Sequence of chain 1.B:
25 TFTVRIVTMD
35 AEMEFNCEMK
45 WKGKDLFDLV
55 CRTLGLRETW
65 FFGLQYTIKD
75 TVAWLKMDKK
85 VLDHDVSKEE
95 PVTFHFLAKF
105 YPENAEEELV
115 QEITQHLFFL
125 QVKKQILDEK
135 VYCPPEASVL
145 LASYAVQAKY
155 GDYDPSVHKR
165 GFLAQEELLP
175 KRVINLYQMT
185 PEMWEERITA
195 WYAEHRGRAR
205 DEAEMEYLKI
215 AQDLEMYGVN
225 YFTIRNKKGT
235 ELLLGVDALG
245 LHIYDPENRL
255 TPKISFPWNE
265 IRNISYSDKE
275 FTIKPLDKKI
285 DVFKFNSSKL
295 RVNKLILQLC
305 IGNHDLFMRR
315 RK

The protein below binds the small molecule below.
Small molecule (SMILES): CC[C@H](C)[C@H](NC(=O)[C@@H](NC(=O)[C@@H](N)CC(=O)O)[C@@H](C)CC)C(=O)N[C@@H](CC(C)C)C(=O)N[C@@H](CO)C(=O)N[C@@H](CC(C)C)C(=O)N[C@H](C=O)CC(N)=O

Binding-site contacts:
Ligand atom O contacts residue ILE265 of chain 1.B at 3.4 Å (h-bond).
Ligand atom O contacts residue MET312 of chain 1.B at 3.3 Å.
Ligand atom C contacts residue ILE268 of chain 1.B at 3.8 Å (hydrophobic).
Ligand atom O contacts residue ILE268 of chain 1.B at 3.1 Å (h-bond).
Ligand atom CD2 contacts residue HIS308 of chain 1.B at 3.4 Å.
Ligand atom CA contacts residue HIS308 of chain 1.B at 3.6 Å.
Ligand atom CB contacts residue ILE265 of chain 1.B at 3.7 Å (hydrophobic).
Ligand atom CG1 contacts residue SER269 of chain 1.B at 3.8 Å.
Ligand atom C contacts residue ARG266 of chain 1.B at 3.6 Å.
Ligand atom CB contacts residue HIS308 of chain 1.B at 3.4 Å.
Ligand atom CD2 contacts residue ILE268 of chain 1.B at 3.9 Å (hydrophobic).
Ligand atom C contacts residue MET312 of chain 1.B at 3.6 Å (hydrophobic).
Ligand atom CB contacts residue ARG266 of chain 1.B at 3.5 Å.
Ligand atom CA contacts residue ARG266 of chain 1.B at 3.4 Å.
Ligand atom C contacts residue ILE268 of chain 1.B at 3.9 Å (hydrophobic).
Ligand atom CG1 contacts residue TYR270 of chain 1.B at 3.8 Å (hydrophobic).
Ligand atom CD2 contacts residue ILE305 of chain 1.B at 3.6 Å (hydrophobic).
Ligand atom C contacts residue TYR270 of chain 1.B at 3.5 Å (hydrophobic).
Ligand atom CA contacts residue TYR270 of chain 1.B at 3.7 Å (hydrophobic).
Ligand atom C contacts residue ARG266 of chain 1.B at 3.9 Å.
Ligand atom O contacts residue ASN267 of chain 1.B at 3.2 Å.
Ligand atom CA contacts residue SER271 of chain 1.B at 3.6 Å.
Ligand atom CA contacts residue ASN267 of chain 1.B at 3.8 Å.
Ligand atom CG1 contacts residue ASN267 of chain 1.B at 3.9 Å.
Ligand atom CA contacts residue TYR270 of chain 1.B at 3.3 Å (hydrophobic).
Ligand atom N contacts residue HIS308 of chain 1.B at 3.7 Å.
Ligand atom N contacts residue TYR270 of chain 1.B at 2.7 Å (h-bond).
Ligand atom CA contacts residue ILE268 of chain 1.B at 3.4 Å (hydrophobic).
Ligand atom C contacts residue HIS308 of chain 1.B at 4.0 Å.
Ligand atom N contacts residue ILE268 of chain 1.B at 2.8 Å (h-bond).
Ligand atom CB contacts residue ILE268 of chain 1.B at 3.1 Å (hydrophobic).
Ligand atom CD1 contacts residue LEU301 of chain 1.B at 3.5 Å (hydrophobic).
Ligand atom C contacts residue TYR270 of chain 1.B at 3.8 Å (hydrophobic).
Ligand atom CB contacts residue SER271 of chain 1.B at 3.7 Å.
Ligand atom O contacts residue ARG266 of chain 1.B at 2.9 Å (salt-bridge).
Ligand atom O contacts residue SER269 of chain 1.B at 3.5 Å.
Ligand atom C contacts residue ASN267 of chain 1.B at 3.8 Å.
Ligand atom N contacts residue ARG266 of chain 1.B at 2.9 Å (salt-bridge).
Ligand atom O contacts residue TYR270 of chain 1.B at 2.8 Å (h-bond).
Ligand atom CD2 contacts residue LEU301 of chain 1.B at 3.9 Å (hydrophobic).